Sequence of chain 1.B:
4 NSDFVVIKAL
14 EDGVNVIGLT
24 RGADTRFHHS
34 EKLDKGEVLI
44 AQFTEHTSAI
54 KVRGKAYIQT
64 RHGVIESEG

Sequence of chain 1.C:
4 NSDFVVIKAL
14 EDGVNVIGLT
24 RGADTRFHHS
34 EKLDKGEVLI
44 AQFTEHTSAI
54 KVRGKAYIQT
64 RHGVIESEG

The small molecule below binds the protein below.
Small molecule (SMILES): N[C@@H](Cc1c[nH]c2ccccc12)C(=O)O

Binding-site contacts:
Ligand atom NE1 contacts residue ALA44 of chain 1.C at 3.8 Å.
Ligand atom CE2 contacts residue GLN45 of chain 1.C at 4.0 Å.
Ligand atom CA contacts residue THR23 of chain 1.B at 3.7 Å.
Ligand atom CA contacts residue THR28 of chain 1.B at 3.4 Å.
Ligand atom NE1 contacts residue GLN45 of chain 1.C at 3.1 Å (h-bond).
Ligand atom NE1 contacts residue SER51 of chain 1.B at 3.8 Å.
Ligand atom CD1 contacts residue THR47 of chain 1.C at 3.8 Å.
Ligand atom CB contacts residue SER51 of chain 1.B at 3.5 Å.
Ligand atom OXT contacts residue THR47 of chain 1.C at 2.7 Å (h-bond).
Ligand atom CZ2 contacts residue THR50 of chain 1.C at 4.0 Å.
Ligand atom OXT contacts residue GLY25 of chain 1.B at 4.0 Å.
Ligand atom C contacts residue GLY25 of chain 1.B at 3.5 Å.
Ligand atom N contacts residue ARG24 of chain 1.B at 4.0 Å.
Ligand atom CZ2 contacts residue ILE53 of chain 1.C at 3.9 Å (hydrophobic).
Ligand atom N contacts residue ASP27 of chain 1.B at 3.4 Å (salt-bridge).
Ligand atom C contacts residue THR47 of chain 1.C at 3.5 Å.
Ligand atom CG contacts residue SER51 of chain 1.B at 3.8 Å.
Ligand atom CB contacts residue THR23 of chain 1.B at 3.7 Å.
Ligand atom O contacts residue SER51 of chain 1.B at 2.9 Å (h-bond).
Ligand atom C contacts residue SER51 of chain 1.B at 3.5 Å.
Ligand atom CZ3 contacts residue GLY21 of chain 1.C at 3.8 Å.
Ligand atom CE2 contacts residue ALA44 of chain 1.C at 4.0 Å (hydrophobic).
Ligand atom CD1 contacts residue SER51 of chain 1.B at 3.3 Å.
Ligand atom CE3 contacts residue HIS32 of chain 1.C at 3.9 Å.
Ligand atom CH2 contacts residue GLY21 of chain 1.C at 3.6 Å.
Ligand atom CA contacts residue SER51 of chain 1.B at 4.0 Å.
Ligand atom O contacts residue GLY25 of chain 1.B at 3.1 Å (h-bond).
Ligand atom N contacts residue GLY25 of chain 1.B at 3.0 Å (h-bond).
Ligand atom O contacts residue THR47 of chain 1.C at 3.6 Å.
Ligand atom OXT contacts residue THR50 of chain 1.C at 3.0 Å (h-bond).
Ligand atom CD1 contacts residue GLN45 of chain 1.C at 3.9 Å.
Ligand atom N contacts residue THR28 of chain 1.B at 3.1 Å (h-bond).
Ligand atom O contacts residue ARG24 of chain 1.B at 3.5 Å.
Ligand atom CZ2 contacts residue ALA44 of chain 1.C at 3.9 Å (hydrophobic).
Ligand atom CZ3 contacts residue HIS32 of chain 1.C at 4.0 Å.
Ligand atom N contacts residue THR23 of chain 1.B at 2.7 Å (h-bond).
Ligand atom CB contacts residue THR28 of chain 1.B at 3.6 Å.
Ligand atom O contacts residue THR23 of chain 1.B at 4.0 Å.
Ligand atom CA contacts residue GLY25 of chain 1.B at 3.6 Å.
Ligand atom CD1 contacts residue ALA52 of chain 1.B at 4.0 Å (hydrophobic).